Binding-site contacts:
Ligand atom CB contacts residue ILE120 of chain 1.B at 3.8 Å (hydrophobic).
Ligand atom CA contacts residue CYS121 of chain 1.B at 4.5 Å (hydrophobic).
Ligand atom CA contacts residue THR119 of chain 1.B at 4.3 Å.
Ligand atom CD contacts residue PRO113 of chain 1.B at 3.8 Å (hydrophobic).
Ligand atom NE2 contacts residue THR119 of chain 1.B at 3.9 Å.
Ligand atom NE2 contacts residue GLN118 of chain 1.B at 3.6 Å.
Ligand atom C contacts residue PRO113 of chain 1.B at 4.4 Å (hydrophobic).
Ligand atom CB contacts residue THR119 of chain 1.B at 3.5 Å.
Ligand atom OE1 contacts residue GLN112 of chain 1.B at 4.0 Å.
Ligand atom CB contacts residue PRO113 of chain 1.B at 3.4 Å (hydrophobic).
Ligand atom OE1 contacts residue PRO38 of chain 1.B at 4.0 Å.
Ligand atom O contacts residue PRO113 of chain 1.B at 3.8 Å.
Ligand atom CB contacts residue CYS121 of chain 1.B at 3.0 Å (hydrophobic).
Ligand atom CA contacts residue THR119 of chain 1.B at 3.0 Å.
Ligand atom SG contacts residue ARG209 of chain 1.B at 3.8 Å.
Ligand atom C contacts residue THR119 of chain 1.B at 3.5 Å.
Ligand atom N contacts residue THR119 of chain 1.B at 4.3 Å.
Ligand atom OE1 contacts residue PRO113 of chain 1.B at 3.5 Å.
Ligand atom NE2 contacts residue GLN112 of chain 1.B at 4.3 Å.
Ligand atom N contacts residue THR119 of chain 1.B at 3.1 Å (h-bond).
Ligand atom CG contacts residue THR119 of chain 1.B at 4.0 Å.
Ligand atom OE1 contacts residue ALA111 of chain 1.B at 3.4 Å (h-bond).
Ligand atom CD contacts residue THR119 of chain 1.B at 4.1 Å.
Ligand atom NE2 contacts residue LEU35 of chain 1.B at 4.3 Å.
Ligand atom NE2 contacts residue ILE117 of chain 1.B at 3.6 Å.
Ligand atom NE2 contacts residue PRO113 of chain 1.B at 3.5 Å.
Ligand atom SG contacts residue CYS121 of chain 1.B at 2.0 Å (h-bond).
Ligand atom N contacts residue THR119 of chain 1.B at 4.1 Å.
Ligand atom CD contacts residue GLN112 of chain 1.B at 4.5 Å.
Ligand atom CG contacts residue PRO113 of chain 1.B at 4.2 Å (hydrophobic).

This protein binds this small molecule.
Small molecule (SMILES): NC(=O)CC[C@@H](C=O)NC(=O)CNC(=O)[C@@H](N)CS

Sequence of chain 1.B:
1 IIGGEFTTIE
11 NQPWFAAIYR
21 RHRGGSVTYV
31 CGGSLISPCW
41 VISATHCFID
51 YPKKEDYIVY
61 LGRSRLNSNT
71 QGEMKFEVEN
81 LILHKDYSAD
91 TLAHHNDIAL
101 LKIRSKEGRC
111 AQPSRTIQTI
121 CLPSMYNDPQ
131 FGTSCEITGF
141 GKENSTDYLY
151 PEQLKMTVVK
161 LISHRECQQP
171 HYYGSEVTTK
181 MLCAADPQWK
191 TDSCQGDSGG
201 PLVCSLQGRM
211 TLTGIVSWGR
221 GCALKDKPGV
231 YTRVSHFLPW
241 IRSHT